The protein below binds the small molecule below.
Small molecule (SMILES): C[N+]1(C)[C@@H]2CC(OC(=O)C(O)(c3cccs3)c3cccs3)C[C@H]1[C@@H]1O[C@@H]12

Binding-site contacts:
Ligand atom C3 contacts residue TYR374 of chain 1.B at 3.4 Å (hydrophobic).
Ligand atom S44 contacts residue ALA184 of chain 1.B at 3.6 Å.
Ligand atom N2 contacts residue TYR374 of chain 1.B at 3.9 Å.
Ligand atom C1 contacts residue TYR378 of chain 1.B at 3.9 Å (hydrophobic).
Ligand atom C5 contacts residue TYR351 of chain 1.B at 3.9 Å (hydrophobic).
Ligand atom C36 contacts residue THR177 of chain 1.B at 3.5 Å.
Ligand atom O10 contacts residue ASP93 of chain 1.B at 3.6 Å.
Ligand atom C12 contacts residue TYR374 of chain 1.B at 3.6 Å (hydrophobic).
Ligand atom C42 contacts residue TYR94 of chain 1.B at 3.7 Å (hydrophobic).
Ligand atom S37 contacts residue ALA181 of chain 1.B at 3.6 Å.
Ligand atom C9 contacts residue TYR94 of chain 1.B at 3.4 Å (hydrophobic).
Ligand atom S37 contacts residue THR180 of chain 1.B at 3.6 Å.
Ligand atom O29 contacts residue TYR351 of chain 1.B at 3.7 Å.
Ligand atom C12 contacts residue SER97 of chain 1.B at 3.6 Å.
Ligand atom C1 contacts residue TYR374 of chain 1.B at 3.5 Å (hydrophobic).
Ligand atom C4 contacts residue TYR374 of chain 1.B at 3.5 Å (hydrophobic).
Ligand atom C41 contacts residue TRP145 of chain 1.B at 3.8 Å (hydrophobic).
Ligand atom S44 contacts residue TRP348 of chain 1.B at 3.7 Å.
Ligand atom O29 contacts residue ASN352 of chain 1.B at 2.9 Å (h-bond).
Ligand atom O33 contacts residue PHE185 of chain 1.B at 3.2 Å.
Ligand atom C7 contacts residue SER97 of chain 1.B at 3.5 Å.
Ligand atom C28 contacts residue ASN352 of chain 1.B at 3.6 Å.
Ligand atom C34 contacts residue TYR351 of chain 1.B at 3.5 Å (hydrophobic).
Ligand atom O33 contacts residue ASN352 of chain 1.B at 2.7 Å (h-bond).
Ligand atom C30 contacts residue ASN352 of chain 1.B at 3.5 Å.
Ligand atom C12 contacts residue ASP93 of chain 1.B at 3.4 Å.
Ligand atom C31 contacts residue ASN352 of chain 1.B at 3.9 Å.
Ligand atom C12 contacts residue TYR378 of chain 1.B at 3.6 Å (hydrophobic).
Ligand atom C6 contacts residue CYS377 of chain 1.B at 3.7 Å (hydrophobic).
Ligand atom C8 contacts residue SER97 of chain 1.B at 3.4 Å.
Ligand atom C41 contacts residue TYR94 of chain 1.B at 3.7 Å (hydrophobic).
Ligand atom C6 contacts residue TRP348 of chain 1.B at 3.7 Å (hydrophobic).
Ligand atom C42 contacts residue TRP145 of chain 1.B at 3.4 Å (hydrophobic).
Ligand atom C43 contacts residue ASN98 of chain 1.B at 3.6 Å.
Ligand atom C43 contacts residue TRP145 of chain 1.B at 3.8 Å (hydrophobic).
Ligand atom O29 contacts residue TRP348 of chain 1.B at 3.8 Å.
Ligand atom O10 contacts residue TYR94 of chain 1.B at 3.3 Å.
Ligand atom C1 contacts residue CYS377 of chain 1.B at 3.6 Å (hydrophobic).
Ligand atom O10 contacts residue SER97 of chain 1.B at 3.5 Å (h-bond).
Ligand atom C4 contacts residue TYR351 of chain 1.B at 3.7 Å (hydrophobic).

Sequence of chain 1.B:
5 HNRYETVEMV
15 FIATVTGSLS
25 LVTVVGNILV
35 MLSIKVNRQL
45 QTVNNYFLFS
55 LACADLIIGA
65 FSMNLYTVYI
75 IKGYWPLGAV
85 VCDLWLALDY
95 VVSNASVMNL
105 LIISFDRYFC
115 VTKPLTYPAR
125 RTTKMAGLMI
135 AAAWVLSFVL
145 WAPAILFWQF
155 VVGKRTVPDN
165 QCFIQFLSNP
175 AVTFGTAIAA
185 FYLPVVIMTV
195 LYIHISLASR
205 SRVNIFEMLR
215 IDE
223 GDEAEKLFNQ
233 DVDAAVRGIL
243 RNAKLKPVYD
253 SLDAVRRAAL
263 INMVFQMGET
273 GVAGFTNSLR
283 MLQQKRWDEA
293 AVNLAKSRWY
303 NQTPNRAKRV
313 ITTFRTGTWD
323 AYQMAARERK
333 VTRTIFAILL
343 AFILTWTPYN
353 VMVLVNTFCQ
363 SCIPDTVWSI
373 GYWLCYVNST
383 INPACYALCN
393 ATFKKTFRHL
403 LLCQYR